Sequence of chain 1.A:
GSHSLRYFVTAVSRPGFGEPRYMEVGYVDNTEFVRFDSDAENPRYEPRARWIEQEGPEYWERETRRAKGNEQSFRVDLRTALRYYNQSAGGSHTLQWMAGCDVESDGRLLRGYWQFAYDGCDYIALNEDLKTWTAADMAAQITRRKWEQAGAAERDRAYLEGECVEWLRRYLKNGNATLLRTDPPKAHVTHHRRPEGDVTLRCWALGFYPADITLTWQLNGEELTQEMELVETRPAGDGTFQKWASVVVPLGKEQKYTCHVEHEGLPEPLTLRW

Binding-site contacts:
Ligand atom CG1 contacts residue ASP101 of chain 1.A at 3.4 Å.
Ligand atom NH2 contacts residue ASP101 of chain 1.A at 2.5 Å (salt-bridge).
Ligand atom O contacts residue ASN94 of chain 1.A at 3.2 Å (h-bond).
Ligand atom CG2 contacts residue ASP101 of chain 1.A at 3.3 Å.
Ligand atom CA contacts residue TYR195 of chain 1.A at 3.5 Å (hydrophobic).
Ligand atom CD contacts residue GLU87 of chain 1.A at 3.4 Å.
Ligand atom CG contacts residue TRP121 of chain 1.A at 3.4 Å (hydrophobic).
Ligand atom OXT contacts residue LYS170 of chain 1.A at 2.9 Å (salt-bridge).
Ligand atom N contacts residue ASP101 of chain 1.A at 2.6 Å (salt-bridge).
Ligand atom CZ contacts residue ARG86 of chain 1.A at 3.2 Å.
Ligand atom O contacts residue ARG179 of chain 1.A at 2.9 Å (salt-bridge).
Ligand atom C contacts residue TYR31 of chain 1.A at 3.1 Å (hydrophobic).
Ligand atom CA contacts residue ASP101 of chain 1.A at 3.2 Å.
Ligand atom O contacts residue TYR31 of chain 1.A at 3.2 Å.
Ligand atom CG1 contacts residue TRP171 of chain 1.A at 3.4 Å (hydrophobic).
Ligand atom O contacts residue TYR183 of chain 1.A at 2.5 Å (h-bond).
Ligand atom O contacts residue ARG90 of chain 1.A at 2.9 Å (salt-bridge).
Ligand atom N contacts residue TYR195 of chain 1.A at 2.5 Å (h-bond).
Ligand atom CD1 contacts residue ASP101 of chain 1.A at 3.4 Å.
Ligand atom O contacts residue TYR108 of chain 1.A at 2.8 Å (h-bond).
Ligand atom N contacts residue ASN94 of chain 1.A at 2.8 Å (h-bond).
Ligand atom NE contacts residue ARG86 of chain 1.A at 3.2 Å.
Ligand atom C contacts residue ASP101 of chain 1.A at 3.3 Å.
Ligand atom C contacts residue TRP171 of chain 1.A at 3.4 Å (hydrophobic).
Ligand atom N contacts residue ARG179 of chain 1.A at 3.2 Å (salt-bridge).
Ligand atom N contacts residue TYR31 of chain 1.A at 3.4 Å (h-bond).
Ligand atom O contacts residue TRP171 of chain 1.A at 2.4 Å (h-bond).
Ligand atom CG2 contacts residue ASP101 of chain 1.A at 3.5 Å.
Ligand atom NH1 contacts residue GLU187 of chain 1.A at 2.6 Å (salt-bridge).
Ligand atom CD contacts residue GLU187 of chain 1.A at 3.4 Å.
Ligand atom CA contacts residue ARG90 of chain 1.A at 3.3 Å.
Ligand atom N contacts residue TYR31 of chain 1.A at 2.9 Å (h-bond).
Ligand atom O contacts residue TYR183 of chain 1.A at 3.5 Å.
Ligand atom CB contacts residue ASP101 of chain 1.A at 2.8 Å.
Ligand atom O contacts residue ARG90 of chain 1.A at 3.3 Å.
Ligand atom CZ contacts residue TRP191 of chain 1.A at 3.4 Å (hydrophobic).
Ligand atom CA contacts residue TYR31 of chain 1.A at 3.2 Å (hydrophobic).
Ligand atom O contacts residue THR167 of chain 1.A at 2.8 Å (h-bond).
Ligand atom N contacts residue GLU87 of chain 1.A at 3.0 Å (salt-bridge).
Ligand atom NH2 contacts residue ARG86 of chain 1.A at 2.9 Å (salt-bridge).

This protein binds this small molecule.
Small molecule (SMILES): CC[C@H](C)[C@H](NC(=O)[C@@H](NC(=O)[C@@H](NC(=O)[C@H](Cc1ccccc1)NC(=O)[C@H](C)NC(=O)[C@H](CCCN=C(N)N)NC(=O)CNC(=O)[C@@H]1CCCN1C(=O)CNC(=O)[C@@H](N)CCCN=C(N)N)C(C)C)[C@@H](C)O)C(=O)O